Sequence of chain 1.A:
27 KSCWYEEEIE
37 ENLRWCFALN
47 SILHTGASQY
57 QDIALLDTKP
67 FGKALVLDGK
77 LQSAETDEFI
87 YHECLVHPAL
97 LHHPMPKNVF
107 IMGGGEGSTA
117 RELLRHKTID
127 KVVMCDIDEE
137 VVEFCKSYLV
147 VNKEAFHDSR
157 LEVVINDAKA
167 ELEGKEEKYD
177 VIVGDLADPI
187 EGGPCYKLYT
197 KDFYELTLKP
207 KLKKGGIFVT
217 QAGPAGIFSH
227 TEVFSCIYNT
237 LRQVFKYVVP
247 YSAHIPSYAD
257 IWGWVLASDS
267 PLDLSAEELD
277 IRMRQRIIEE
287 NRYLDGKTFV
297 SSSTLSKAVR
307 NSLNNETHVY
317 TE

The small molecule below binds the protein below.
Small molecule (SMILES): CSC[C@H]1O[C@@H](n2cnc3c(N)ncnc32)[C@H](O)[C@@H]1O

Binding-site contacts:
Ligand atom N6 contacts residue LEU194 of chain 1.A at 3.5 Å.
Ligand atom N3 contacts residue ILE133 of chain 1.A at 3.2 Å (h-bond).
Ligand atom C5 contacts residue ILE133 of chain 1.A at 3.6 Å (hydrophobic).
Ligand atom C2 contacts residue ILE133 of chain 1.A at 3.5 Å (hydrophobic).
Ligand atom C2' contacts residue ASP132 of chain 1.A at 3.5 Å.
Ligand atom C2 contacts residue ASN162 of chain 1.A at 3.6 Å.
Ligand atom O3' contacts residue ASP132 of chain 1.A at 2.6 Å (salt-bridge).
Ligand atom O2' contacts residue GLN57 of chain 1.A at 3.1 Å (h-bond).
Ligand atom CS contacts residue LEU73 of chain 1.A at 3.8 Å (hydrophobic).
Ligand atom C6 contacts residue ASP163 of chain 1.A at 3.6 Å.
Ligand atom N1 contacts residue ALA164 of chain 1.A at 3.0 Å (h-bond).
Ligand atom C5 contacts residue LEU182 of chain 1.A at 3.6 Å (hydrophobic).
Ligand atom C3' contacts residue ASP132 of chain 1.A at 3.5 Å.
Ligand atom C1' contacts residue ASP132 of chain 1.A at 3.5 Å.
Ligand atom O2' contacts residue ILE133 of chain 1.A at 3.9 Å.
Ligand atom O3' contacts residue VAL137 of chain 1.A at 3.6 Å.
Ligand atom C8 contacts residue ILE133 of chain 1.A at 3.8 Å (hydrophobic).
Ligand atom N1 contacts residue ASP163 of chain 1.A at 3.6 Å.
Ligand atom N3 contacts residue LEU182 of chain 1.A at 3.7 Å.
Ligand atom O4' contacts residue LEU182 of chain 1.A at 3.8 Å.
Ligand atom N7 contacts residue CYS191 of chain 1.A at 3.3 Å (h-bond).
Ligand atom C8 contacts residue CYS191 of chain 1.A at 3.5 Å (hydrophobic).
Ligand atom N9 contacts residue LEU182 of chain 1.A at 3.8 Å.
Ligand atom N3 contacts residue ASP132 of chain 1.A at 3.7 Å.
Ligand atom C5' contacts residue ASP181 of chain 1.A at 3.5 Å.
Ligand atom C4 contacts residue ILE133 of chain 1.A at 3.4 Å (hydrophobic).
Ligand atom C2 contacts residue ALA164 of chain 1.A at 3.6 Å (hydrophobic).
Ligand atom N3 contacts residue GLY109 of chain 1.A at 3.7 Å.
Ligand atom C2 contacts residue CYS131 of chain 1.A at 3.5 Å (hydrophobic).
Ligand atom C5' contacts residue B3P1 of chain 1.C at 3.8 Å.
Ligand atom CS contacts residue GLN78 of chain 1.A at 3.1 Å.
Ligand atom C4 contacts residue LEU182 of chain 1.A at 3.4 Å (hydrophobic).
Ligand atom S5' contacts residue ALA183 of chain 1.A at 3.6 Å.
Ligand atom C4' contacts residue ASP132 of chain 1.A at 3.7 Å.
Ligand atom N7 contacts residue ILE133 of chain 1.A at 3.8 Å.
Ligand atom N9 contacts residue ILE133 of chain 1.A at 3.5 Å.
Ligand atom C2' contacts residue GLN57 of chain 1.A at 3.8 Å.
Ligand atom O2' contacts residue ASP132 of chain 1.A at 2.6 Å (salt-bridge).
Ligand atom N6 contacts residue ASP163 of chain 1.A at 2.8 Å (salt-bridge).
Ligand atom O2' contacts residue ASP134 of chain 1.A at 3.4 Å.